The small molecule below binds the protein below.
Small molecule (SMILES): COc1oc([C@H]2C/C(=C/C(C)=C/c3ccc([N+](=O)[O-])cc3)CO2)c(C)c(=O)c1C

Sequence of chain 1.D:
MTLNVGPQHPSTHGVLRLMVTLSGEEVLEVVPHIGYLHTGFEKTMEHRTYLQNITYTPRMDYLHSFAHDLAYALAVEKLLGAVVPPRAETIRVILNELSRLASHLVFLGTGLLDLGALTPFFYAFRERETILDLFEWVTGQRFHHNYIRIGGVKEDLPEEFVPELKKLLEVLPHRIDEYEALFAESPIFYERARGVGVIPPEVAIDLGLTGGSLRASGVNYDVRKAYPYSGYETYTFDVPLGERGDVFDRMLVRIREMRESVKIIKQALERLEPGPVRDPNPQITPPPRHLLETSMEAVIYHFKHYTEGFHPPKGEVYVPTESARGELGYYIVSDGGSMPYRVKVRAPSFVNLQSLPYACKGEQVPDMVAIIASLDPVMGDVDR

Sequence of chain 1.F:
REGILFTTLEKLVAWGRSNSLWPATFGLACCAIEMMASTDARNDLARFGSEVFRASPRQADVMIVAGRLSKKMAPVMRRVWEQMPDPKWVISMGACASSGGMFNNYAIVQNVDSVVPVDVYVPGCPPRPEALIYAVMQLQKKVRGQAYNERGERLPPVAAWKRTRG

Binding-site contacts:
Ligand atom C2 contacts residue GLY42 of chain 1.F at 3.4 Å.
Ligand atom O28 contacts residue GLU66 of chain 1.F at 4.2 Å.
Ligand atom O24 contacts residue ALA47 of chain 1.F at 3.6 Å.
Ligand atom C12 contacts residue LEU43 of chain 1.F at 3.5 Å (hydrophobic).
Ligand atom C6 contacts residue GLY39 of chain 1.D at 4.0 Å.
Ligand atom C14 contacts residue MET51 of chain 1.F at 4.1 Å (hydrophobic).
Ligand atom C19 contacts residue LEU138 of chain 1.D at 4.0 Å (hydrophobic).
Ligand atom C11 contacts residue HIS38 of chain 1.D at 4.2 Å.
Ligand atom C7 contacts residue GLY39 of chain 1.D at 3.7 Å.
Ligand atom C7 contacts residue TYR87 of chain 1.D at 4.0 Å (hydrophobic).
Ligand atom O26 contacts residue HIS38 of chain 1.D at 3.9 Å.
Ligand atom C13 contacts residue MET51 of chain 1.F at 4.1 Å (hydrophobic).
Ligand atom C13 contacts residue HIS38 of chain 1.D at 3.8 Å.
Ligand atom O24 contacts residue MET51 of chain 1.F at 3.6 Å (h-bond).
Ligand atom C3 contacts residue GLY42 of chain 1.F at 3.8 Å.
Ligand atom O28 contacts residue PHE68 of chain 1.F at 3.9 Å.
Ligand atom C20 contacts residue THR135 of chain 1.D at 3.4 Å.
Ligand atom C16 contacts residue LEU88 of chain 1.D at 4.1 Å (hydrophobic).
Ligand atom O26 contacts residue THR135 of chain 1.D at 3.1 Å.
Ligand atom C5 contacts residue MET51 of chain 1.F at 3.5 Å (hydrophobic).
Ligand atom C3 contacts residue GLN33 of chain 1.D at 3.2 Å.
Ligand atom C9 contacts residue TYR87 of chain 1.D at 3.5 Å (hydrophobic).
Ligand atom C20 contacts residue HIS38 of chain 1.D at 3.5 Å.
Ligand atom C12 contacts residue TYR87 of chain 1.D at 3.4 Å (hydrophobic).
Ligand atom C5 contacts residue GLY42 of chain 1.F at 4.2 Å.
Ligand atom O24 contacts residue GLY42 of chain 1.F at 3.6 Å.
Ligand atom O25 contacts residue MET51 of chain 1.F at 3.7 Å.
Ligand atom C4 contacts residue GLN33 of chain 1.D at 4.1 Å.
Ligand atom O27 contacts residue GLY39 of chain 1.D at 4.1 Å.
Ligand atom C21 contacts residue PHE68 of chain 1.F at 3.4 Å (hydrophobic).
Ligand atom O27 contacts residue TYR87 of chain 1.D at 2.4 Å (h-bond).
Ligand atom O26 contacts residue MET51 of chain 1.F at 4.0 Å.
Ligand atom C8 contacts residue GLN33 of chain 1.D at 4.2 Å.
Ligand atom C12 contacts residue GLY42 of chain 1.F at 3.9 Å.
Ligand atom C5 contacts residue THR40 of chain 1.F at 4.2 Å.
Ligand atom C22 contacts residue LEU138 of chain 1.D at 4.0 Å (hydrophobic).
Ligand atom C9 contacts residue GLY39 of chain 1.D at 3.9 Å.
Ligand atom C18 contacts residue PHE68 of chain 1.F at 3.8 Å (hydrophobic).
Ligand atom C12 contacts residue GLY39 of chain 1.D at 4.0 Å.
Ligand atom O25 contacts residue HIS38 of chain 1.D at 3.8 Å.